This small molecule binds to this protein.
Small molecule (SMILES): Nc1ncnc2c1ncn2[C@@H]1O[C@H](COP(=O)(O)OP(=O)(O)OP(O)(O)=S)[C@@H](O)[C@H]1O

Sequence of chain 1.B:
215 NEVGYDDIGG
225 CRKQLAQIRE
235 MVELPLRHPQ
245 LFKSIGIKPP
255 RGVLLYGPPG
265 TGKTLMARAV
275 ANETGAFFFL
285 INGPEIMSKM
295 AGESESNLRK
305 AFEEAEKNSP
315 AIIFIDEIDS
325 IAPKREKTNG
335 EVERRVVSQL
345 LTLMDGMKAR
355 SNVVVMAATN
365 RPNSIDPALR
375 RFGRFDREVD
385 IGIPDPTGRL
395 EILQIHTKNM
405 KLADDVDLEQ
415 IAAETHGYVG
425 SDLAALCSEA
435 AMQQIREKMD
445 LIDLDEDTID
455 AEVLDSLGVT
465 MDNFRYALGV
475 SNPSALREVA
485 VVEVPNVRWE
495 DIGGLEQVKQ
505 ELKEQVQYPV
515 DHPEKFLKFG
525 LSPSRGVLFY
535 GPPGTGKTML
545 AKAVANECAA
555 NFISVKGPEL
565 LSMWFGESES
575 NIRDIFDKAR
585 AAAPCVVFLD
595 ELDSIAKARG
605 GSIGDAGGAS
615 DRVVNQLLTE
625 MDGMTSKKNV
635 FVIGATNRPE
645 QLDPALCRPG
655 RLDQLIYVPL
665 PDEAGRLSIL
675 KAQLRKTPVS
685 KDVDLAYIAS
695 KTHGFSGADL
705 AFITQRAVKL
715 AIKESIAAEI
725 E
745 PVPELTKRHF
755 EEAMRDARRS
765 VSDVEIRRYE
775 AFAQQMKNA

Binding-site contacts:
Ligand atom O1A contacts residue GLY266 of chain 1.C at 3.2 Å.
Ligand atom O3A contacts residue MG1 of chain 1.P at 3.0 Å.
Ligand atom N1 contacts residue ILE222 of chain 1.C at 3.4 Å.
Ligand atom O1A contacts residue THR268 of chain 1.C at 2.7 Å (h-bond).
Ligand atom PB contacts residue MG1 of chain 1.P at 2.9 Å.
Ligand atom O2G contacts residue GLY264 of chain 1.C at 3.6 Å (h-bond).
Ligand atom C8 contacts residue GLY266 of chain 1.C at 3.3 Å.
Ligand atom C5 contacts residue GLY424 of chain 1.C at 3.5 Å.
Ligand atom O2A contacts residue THR265 of chain 1.C at 2.8 Å (h-bond).
Ligand atom O2B contacts residue MG1 of chain 1.P at 2.1 Å.
Ligand atom O3B contacts residue MG1 of chain 1.P at 3.4 Å.
Ligand atom O1A contacts residue LEU269 of chain 1.C at 3.1 Å (h-bond).
Ligand atom S1G contacts residue MG1 of chain 1.P at 3.4 Å.
Ligand atom N7 contacts residue THR265 of chain 1.C at 3.2 Å.
Ligand atom O1B contacts residue GLY266 of chain 1.C at 3.3 Å (h-bond).
Ligand atom O3B contacts residue LYS267 of chain 1.C at 3.3 Å (salt-bridge).
Ligand atom O2G contacts residue ARG375 of chain 1.B at 3.4 Å.
Ligand atom O2A contacts residue GLY264 of chain 1.C at 3.0 Å.
Ligand atom C5' contacts residue SER425 of chain 1.C at 3.3 Å.
Ligand atom N7 contacts residue GLY424 of chain 1.C at 3.5 Å.
Ligand atom O2B contacts residue THR268 of chain 1.C at 3.0 Å (h-bond).
Ligand atom O1B contacts residue GLY264 of chain 1.C at 3.3 Å (h-bond).
Ligand atom C8 contacts residue SER425 of chain 1.C at 3.3 Å.
Ligand atom O1B contacts residue LYS267 of chain 1.C at 2.6 Å (salt-bridge).
Ligand atom O2B contacts residue LYS267 of chain 1.C at 3.6 Å.
Ligand atom S1G contacts residue ASN364 of chain 1.C at 3.5 Å (h-bond).
Ligand atom N7 contacts residue GLY264 of chain 1.C at 3.4 Å (h-bond).
Ligand atom PB contacts residue GLY264 of chain 1.C at 3.6 Å.
Ligand atom O2A contacts residue GLY266 of chain 1.C at 2.4 Å (h-bond).
Ligand atom PA contacts residue GLY266 of chain 1.C at 3.5 Å.
Ligand atom C8 contacts residue GLY264 of chain 1.C at 3.3 Å.
Ligand atom PG contacts residue MG1 of chain 1.P at 3.0 Å.
Ligand atom N3 contacts residue LEU269 of chain 1.C at 3.4 Å.
Ligand atom O3B contacts residue GLY264 of chain 1.C at 2.6 Å (h-bond).
Ligand atom N7 contacts residue GLY266 of chain 1.C at 3.0 Å (h-bond).
Ligand atom O3G contacts residue MG1 of chain 1.P at 2.1 Å.
Ligand atom O1A contacts residue LYS267 of chain 1.C at 3.1 Å (salt-bridge).
Ligand atom PB contacts residue LYS267 of chain 1.C at 3.4 Å.
Ligand atom O4' contacts residue SER425 of chain 1.C at 2.9 Å (h-bond).
Ligand atom O1B contacts residue THR265 of chain 1.C at 2.9 Å (h-bond).

Sequence of chain 1.C:
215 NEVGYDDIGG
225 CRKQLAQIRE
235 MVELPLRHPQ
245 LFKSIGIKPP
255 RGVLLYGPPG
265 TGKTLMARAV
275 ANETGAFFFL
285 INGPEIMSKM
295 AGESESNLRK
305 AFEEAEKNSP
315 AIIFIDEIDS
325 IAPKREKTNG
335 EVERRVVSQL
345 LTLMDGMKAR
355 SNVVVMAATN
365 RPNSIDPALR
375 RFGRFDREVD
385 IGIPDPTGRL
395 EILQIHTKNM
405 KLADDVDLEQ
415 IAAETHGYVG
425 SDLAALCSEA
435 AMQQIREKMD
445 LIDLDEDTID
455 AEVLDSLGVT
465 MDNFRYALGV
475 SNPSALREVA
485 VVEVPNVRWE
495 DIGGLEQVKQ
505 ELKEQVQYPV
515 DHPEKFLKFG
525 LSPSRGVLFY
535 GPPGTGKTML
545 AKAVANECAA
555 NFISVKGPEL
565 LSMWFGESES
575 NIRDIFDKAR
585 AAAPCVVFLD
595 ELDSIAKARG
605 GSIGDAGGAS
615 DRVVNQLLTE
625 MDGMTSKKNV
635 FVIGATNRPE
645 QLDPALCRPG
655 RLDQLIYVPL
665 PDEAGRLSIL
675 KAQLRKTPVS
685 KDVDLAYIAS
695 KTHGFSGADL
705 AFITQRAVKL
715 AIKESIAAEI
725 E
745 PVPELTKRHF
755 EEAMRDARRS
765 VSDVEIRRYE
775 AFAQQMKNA